Sequence of chain 2.A:
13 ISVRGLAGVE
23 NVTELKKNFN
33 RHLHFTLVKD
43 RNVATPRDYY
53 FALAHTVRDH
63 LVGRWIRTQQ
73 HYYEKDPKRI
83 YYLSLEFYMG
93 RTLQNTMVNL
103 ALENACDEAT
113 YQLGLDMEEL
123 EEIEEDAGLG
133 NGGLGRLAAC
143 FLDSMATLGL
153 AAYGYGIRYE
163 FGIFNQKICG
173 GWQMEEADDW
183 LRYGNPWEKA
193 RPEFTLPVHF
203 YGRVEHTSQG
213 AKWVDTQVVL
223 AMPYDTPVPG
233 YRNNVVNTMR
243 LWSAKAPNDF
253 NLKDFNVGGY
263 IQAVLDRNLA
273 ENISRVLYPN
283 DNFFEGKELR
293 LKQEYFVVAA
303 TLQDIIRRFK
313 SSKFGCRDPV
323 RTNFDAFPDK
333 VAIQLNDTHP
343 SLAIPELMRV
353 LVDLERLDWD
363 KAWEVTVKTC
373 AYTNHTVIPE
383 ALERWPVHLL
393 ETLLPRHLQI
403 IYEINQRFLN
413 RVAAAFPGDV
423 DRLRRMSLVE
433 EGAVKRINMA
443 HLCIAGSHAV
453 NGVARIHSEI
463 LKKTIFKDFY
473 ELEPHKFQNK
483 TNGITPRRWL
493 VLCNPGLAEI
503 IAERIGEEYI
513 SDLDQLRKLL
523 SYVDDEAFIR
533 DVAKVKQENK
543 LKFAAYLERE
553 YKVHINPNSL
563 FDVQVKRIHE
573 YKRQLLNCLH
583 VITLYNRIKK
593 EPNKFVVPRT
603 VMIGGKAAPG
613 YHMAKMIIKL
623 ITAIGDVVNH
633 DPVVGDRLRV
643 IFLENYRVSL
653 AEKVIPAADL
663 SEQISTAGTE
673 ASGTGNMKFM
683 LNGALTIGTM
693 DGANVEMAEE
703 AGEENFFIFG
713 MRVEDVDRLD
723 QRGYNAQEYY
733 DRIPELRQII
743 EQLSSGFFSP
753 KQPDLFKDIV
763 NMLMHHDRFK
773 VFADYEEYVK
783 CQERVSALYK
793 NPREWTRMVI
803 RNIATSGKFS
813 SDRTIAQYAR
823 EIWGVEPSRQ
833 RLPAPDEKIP

Binding-site contacts:
Ligand atom C4 contacts residue ASN484 of chain 2.A at 3.9 Å.
Ligand atom C9 contacts residue ASN284 of chain 2.A at 3.2 Å.
Ligand atom O7 contacts residue LEU136 of chain 2.A at 3.2 Å (h-bond).
Ligand atom O7 contacts residue GLY135 of chain 2.A at 3.2 Å.
Ligand atom C2 contacts residue HIS377 of chain 2.A at 3.5 Å.
Ligand atom O2 contacts residue GLU672 of chain 2.A at 3.0 Å (salt-bridge).
Ligand atom N2 contacts residue ASN284 of chain 2.A at 3.9 Å.
Ligand atom O4 contacts residue SER674 of chain 2.A at 3.8 Å.
Ligand atom C3 contacts residue GLY675 of chain 2.A at 3.6 Å.
Ligand atom C9 contacts residue ASP283 of chain 2.A at 3.2 Å.
Ligand atom O3 contacts residue GLU672 of chain 2.A at 2.7 Å (salt-bridge).
Ligand atom O5 contacts residue LEU136 of chain 2.A at 3.9 Å.
Ligand atom C4 contacts residue GLY675 of chain 2.A at 3.5 Å.
Ligand atom C5 contacts residue GLY135 of chain 2.A at 3.9 Å.
Ligand atom O3 contacts residue SER674 of chain 2.A at 3.0 Å (h-bond).
Ligand atom O2 contacts residue TYR573 of chain 2.A at 3.1 Å (h-bond).
Ligand atom O4 contacts residue GLY675 of chain 2.A at 2.6 Å (h-bond).
Ligand atom C6 contacts residue HIS377 of chain 2.A at 3.7 Å.
Ligand atom N2 contacts residue HIS377 of chain 2.A at 2.9 Å (h-bond).
Ligand atom C8 contacts residue HIS377 of chain 2.A at 4.0 Å.
Ligand atom C6 contacts residue ASN484 of chain 2.A at 3.1 Å.
Ligand atom O5 contacts residue HIS377 of chain 2.A at 3.7 Å.
Ligand atom O6 contacts residue VAL455 of chain 2.A at 3.7 Å.
Ligand atom O3 contacts residue ALA673 of chain 2.A at 3.5 Å (h-bond).
Ligand atom C2 contacts residue GLU672 of chain 2.A at 3.8 Å.
Ligand atom O8 contacts residue ASN284 of chain 2.A at 3.2 Å (h-bond).
Ligand atom O3 contacts residue GLY675 of chain 2.A at 2.9 Å (h-bond).
Ligand atom O2 contacts residue ASN284 of chain 2.A at 3.1 Å (h-bond).
Ligand atom C7 contacts residue ASN284 of chain 2.A at 3.8 Å.
Ligand atom O6 contacts residue HIS377 of chain 2.A at 2.7 Å (h-bond).
Ligand atom C6 contacts residue GLY135 of chain 2.A at 4.0 Å.
Ligand atom C8 contacts residue ASN284 of chain 2.A at 3.2 Å.
Ligand atom C3 contacts residue GLU672 of chain 2.A at 3.4 Å.
Ligand atom O6 contacts residue ASN484 of chain 2.A at 2.9 Å (h-bond).
Ligand atom O4 contacts residue THR676 of chain 2.A at 3.9 Å.
Ligand atom N1 contacts residue ASN284 of chain 2.A at 3.1 Å (h-bond).
Ligand atom C7 contacts residue LEU136 of chain 2.A at 3.7 Å (hydrophobic).
Ligand atom C1 contacts residue HIS377 of chain 2.A at 3.7 Å.
Ligand atom C5 contacts residue LEU136 of chain 2.A at 3.9 Å (hydrophobic).
Ligand atom O4 contacts residue ASN484 of chain 2.A at 3.5 Å (h-bond).

The small molecule below binds the protein below.
Small molecule (SMILES): CN1C(=O)N[C@@]2(O[C@H](CO)[C@@H](O)[C@H](O)[C@H]2O)C1=O